Binding-site contacts:
Ligand atom CE1 contacts residue ASP170 of chain 1.A at 3.4 Å.
Ligand atom CZ contacts residue ASP170 of chain 1.A at 3.3 Å.
Ligand atom N contacts residue LYS209 of chain 1.A at 3.7 Å.
Ligand atom OD2 contacts residue ASN254 of chain 1.A at 3.8 Å.
Ligand atom O contacts residue PRO211 of chain 1.A at 3.2 Å.
Ligand atom OH contacts residue ARG174 of chain 1.A at 3.2 Å (salt-bridge).
Ligand atom CZ contacts residue GLY208 of chain 1.A at 3.8 Å.
Ligand atom CE1 contacts residue LYS209 of chain 1.A at 3.6 Å.
Ligand atom OD1 contacts residue TRP214 of chain 1.A at 3.5 Å.
Ligand atom O contacts residue LYS209 of chain 1.A at 3.7 Å.
Ligand atom CD contacts residue ASN254 of chain 1.A at 3.6 Å.
Ligand atom CB contacts residue LYS209 of chain 1.A at 3.9 Å.
Ligand atom CZ contacts residue LYS209 of chain 1.A at 3.8 Å.
Ligand atom C contacts residue ARG247 of chain 1.A at 3.7 Å.
Ligand atom OH contacts residue GLY208 of chain 1.A at 3.5 Å.
Ligand atom OD1 contacts residue ARG247 of chain 1.A at 2.9 Å (salt-bridge).
Ligand atom OH contacts residue LYS209 of chain 1.A at 3.8 Å.
Ligand atom CB contacts residue ASN254 of chain 1.A at 3.6 Å.
Ligand atom CE1 contacts residue GLY208 of chain 1.A at 3.4 Å.
Ligand atom OD1 contacts residue ARG247 of chain 1.A at 3.0 Å (salt-bridge).
Ligand atom O contacts residue ILE210 of chain 1.A at 3.6 Å.
Ligand atom CE2 contacts residue LYS209 of chain 1.A at 3.5 Å.
Ligand atom CD1 contacts residue ILE220 of chain 1.A at 3.5 Å (hydrophobic).
Ligand atom CB contacts residue ILE212 of chain 1.A at 3.9 Å (hydrophobic).
Ligand atom O contacts residue ILE210 of chain 1.A at 3.0 Å (h-bond).
Ligand atom O contacts residue LYS209 of chain 1.A at 3.8 Å.
Ligand atom CG contacts residue ARG247 of chain 1.A at 3.8 Å.
Ligand atom N contacts residue ARG247 of chain 1.A at 3.6 Å (salt-bridge).
Ligand atom CA contacts residue ILE210 of chain 1.A at 3.3 Å (hydrophobic).
Ligand atom CD2 contacts residue LYS209 of chain 1.A at 3.7 Å.
Ligand atom CA contacts residue ARG247 of chain 1.A at 3.8 Å.
Ligand atom OE1 contacts residue ASN254 of chain 1.A at 2.8 Å (h-bond).
Ligand atom C contacts residue LYS209 of chain 1.A at 3.9 Å.
Ligand atom CZ contacts residue ARG174 of chain 1.A at 3.6 Å.
Ligand atom OH contacts residue ASP170 of chain 1.A at 2.5 Å (salt-bridge).
Ligand atom C contacts residue ILE210 of chain 1.A at 3.7 Å (hydrophobic).
Ligand atom N contacts residue ILE210 of chain 1.A at 3.0 Å (h-bond).
Ligand atom O contacts residue ASN254 of chain 1.A at 3.0 Å (h-bond).
Ligand atom CB contacts residue ASN254 of chain 1.A at 3.8 Å.
Ligand atom O contacts residue ILE212 of chain 1.A at 3.5 Å (h-bond).

Sequence of chain 1.A:
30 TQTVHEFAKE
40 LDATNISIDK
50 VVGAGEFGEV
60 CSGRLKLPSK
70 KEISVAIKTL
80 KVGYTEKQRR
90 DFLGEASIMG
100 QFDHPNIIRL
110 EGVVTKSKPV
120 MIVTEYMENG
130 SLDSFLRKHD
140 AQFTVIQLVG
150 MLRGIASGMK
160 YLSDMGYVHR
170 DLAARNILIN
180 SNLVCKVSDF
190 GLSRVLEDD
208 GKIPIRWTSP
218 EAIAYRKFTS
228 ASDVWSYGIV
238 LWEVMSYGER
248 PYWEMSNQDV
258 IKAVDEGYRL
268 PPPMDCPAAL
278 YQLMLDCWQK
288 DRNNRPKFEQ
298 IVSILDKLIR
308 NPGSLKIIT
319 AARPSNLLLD

This protein binds this small molecule.
Small molecule (SMILES): CC[C@H](C)[C@H](NC(=O)[C@H](Cc1ccc(OP(=O)(O)O)cc1)NC(=O)[C@H](CCC(=O)O)NC(=O)[C@H](Cc1ccc(O)cc1)NC(=O)[C@H](CC(N)=O)NC(=O)[C@H](CC(=O)O)NC(=O)[C@H](CC1=c2ccccc2=NC1)NC(=O)[C@@H](N)CCC(N)=O)C(=O)N[C@H](C=O)CC1=CN=C2CC=CC=C12